This protein binds this small molecule.
Small molecule (SMILES): C[C@@H](O)[C@H](N)C(=O)O

Sequence of chain 1.C:
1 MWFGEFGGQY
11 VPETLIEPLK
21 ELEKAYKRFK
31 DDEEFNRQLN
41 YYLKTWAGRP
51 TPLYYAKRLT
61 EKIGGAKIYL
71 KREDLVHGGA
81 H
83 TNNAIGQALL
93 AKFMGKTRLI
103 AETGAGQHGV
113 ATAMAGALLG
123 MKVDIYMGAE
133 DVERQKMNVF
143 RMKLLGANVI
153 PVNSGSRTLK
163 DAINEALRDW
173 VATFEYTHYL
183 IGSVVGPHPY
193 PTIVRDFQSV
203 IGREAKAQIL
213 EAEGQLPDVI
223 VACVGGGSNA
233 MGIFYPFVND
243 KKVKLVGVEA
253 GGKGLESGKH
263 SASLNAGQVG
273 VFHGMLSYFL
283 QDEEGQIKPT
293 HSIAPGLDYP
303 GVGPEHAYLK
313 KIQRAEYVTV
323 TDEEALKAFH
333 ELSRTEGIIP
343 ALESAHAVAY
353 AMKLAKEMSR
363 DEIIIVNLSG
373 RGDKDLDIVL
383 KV

Binding-site contacts:
Ligand atom N contacts residue ASP300 of chain 1.C at 3.7 Å.
Ligand atom CA contacts residue HIS110 of chain 1.C at 4.4 Å.
Ligand atom N contacts residue ALA107 of chain 1.C at 4.5 Å.
Ligand atom C contacts residue GLN109 of chain 1.C at 4.1 Å.
Ligand atom O contacts residue THR105 of chain 1.C at 2.6 Å (h-bond).
Ligand atom C contacts residue LLP82 of chain 1.C at 4.3 Å.
Ligand atom CG2 contacts residue TYR301 of chain 1.C at 3.8 Å (hydrophobic).
Ligand atom O contacts residue GLY106 of chain 1.C at 3.1 Å (h-bond).
Ligand atom O contacts residue GLY108 of chain 1.C at 4.1 Å.
Ligand atom OXT contacts residue ALA107 of chain 1.C at 3.6 Å.
Ligand atom OG1 contacts residue ASP300 of chain 1.C at 2.7 Å (salt-bridge).
Ligand atom C contacts residue GLY108 of chain 1.C at 4.3 Å.
Ligand atom OXT contacts residue GLN109 of chain 1.C at 3.0 Å (h-bond).
Ligand atom CB contacts residue ASP300 of chain 1.C at 3.5 Å.
Ligand atom OXT contacts residue THR105 of chain 1.C at 3.5 Å (h-bond).
Ligand atom O contacts residue GLU104 of chain 1.C at 4.2 Å.
Ligand atom OXT contacts residue GLY108 of chain 1.C at 3.7 Å.
Ligand atom O contacts residue HIS110 of chain 1.C at 3.5 Å.
Ligand atom C contacts residue ALA107 of chain 1.C at 4.0 Å (hydrophobic).
Ligand atom CB contacts residue ALA107 of chain 1.C at 4.1 Å (hydrophobic).
Ligand atom CA contacts residue LLP82 of chain 1.C at 4.4 Å.
Ligand atom N contacts residue LLP82 of chain 1.C at 3.8 Å.
Ligand atom CA contacts residue ASP300 of chain 1.C at 4.2 Å.
Ligand atom CG2 contacts residue LEU161 of chain 1.C at 4.0 Å (hydrophobic).
Ligand atom C contacts residue HIS110 of chain 1.C at 3.5 Å.
Ligand atom O contacts residue GLN109 of chain 1.C at 4.3 Å.
Ligand atom CB contacts residue GLY106 of chain 1.C at 3.7 Å.
Ligand atom OG1 contacts residue GLY106 of chain 1.C at 3.4 Å (h-bond).
Ligand atom N contacts residue GLY298 of chain 1.C at 3.6 Å (h-bond).
Ligand atom O contacts residue ALA107 of chain 1.C at 4.0 Å.
Ligand atom OXT contacts residue LLP82 of chain 1.C at 4.0 Å.
Ligand atom C contacts residue GLY106 of chain 1.C at 3.9 Å.
Ligand atom CG2 contacts residue ASP300 of chain 1.C at 3.1 Å.
Ligand atom C contacts residue THR105 of chain 1.C at 3.4 Å.
Ligand atom OXT contacts residue HIS110 of chain 1.C at 2.9 Å (h-bond).
Ligand atom OG1 contacts residue ALA107 of chain 1.C at 2.9 Å (h-bond).